A protein and the small-molecule ligand that binds it are described below.
Small molecule (SMILES): O=P(O)(O)OC[C@H]1O[C@](O)(COP(=O)(O)O)[C@@H](O)[C@@H]1O

Sequence of chain 1.B:
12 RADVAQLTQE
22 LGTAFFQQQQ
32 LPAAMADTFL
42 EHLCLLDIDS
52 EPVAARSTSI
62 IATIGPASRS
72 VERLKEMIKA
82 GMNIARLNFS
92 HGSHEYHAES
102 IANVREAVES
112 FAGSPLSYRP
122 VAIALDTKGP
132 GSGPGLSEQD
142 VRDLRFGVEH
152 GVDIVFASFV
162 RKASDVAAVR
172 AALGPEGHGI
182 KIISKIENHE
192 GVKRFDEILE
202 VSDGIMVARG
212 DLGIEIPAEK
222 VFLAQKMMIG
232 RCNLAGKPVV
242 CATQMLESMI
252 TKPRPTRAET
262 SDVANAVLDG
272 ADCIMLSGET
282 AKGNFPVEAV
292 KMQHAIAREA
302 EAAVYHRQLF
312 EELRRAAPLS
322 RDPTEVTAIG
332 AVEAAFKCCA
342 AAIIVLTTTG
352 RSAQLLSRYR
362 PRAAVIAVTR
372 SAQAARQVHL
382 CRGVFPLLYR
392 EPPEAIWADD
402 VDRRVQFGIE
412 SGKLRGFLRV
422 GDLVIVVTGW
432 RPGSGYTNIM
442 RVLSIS

Binding-site contacts:
Ligand atom O5P contacts residue SER435 of chain 1.B at 2.8 Å (h-bond).
Ligand atom O2 contacts residue GLY430 of chain 1.B at 3.6 Å (h-bond).
Ligand atom O5P contacts residue THR350 of chain 1.B at 2.7 Å (h-bond).
Ligand atom O6 contacts residue THR348 of chain 1.B at 3.6 Å.
Ligand atom P2 contacts residue SER353 of chain 1.B at 3.6 Å.
Ligand atom C5 contacts residue GLY434 of chain 1.B at 3.4 Å.
Ligand atom O4P contacts residue THR348 of chain 1.B at 2.6 Å (h-bond).
Ligand atom P2 contacts residue THR348 of chain 1.B at 3.5 Å.
Ligand atom O3 contacts residue ARG432 of chain 1.B at 2.8 Å (salt-bridge).
Ligand atom O5P contacts residue THR349 of chain 1.B at 3.4 Å (h-bond).
Ligand atom C6 contacts residue LEU347 of chain 1.B at 3.6 Å (hydrophobic).
Ligand atom C3 contacts residue GLY434 of chain 1.B at 3.5 Å.
Ligand atom O4P contacts residue SER353 of chain 1.B at 2.6 Å (h-bond).
Ligand atom O3P contacts residue ARG405 of chain 1.B at 3.0 Å (salt-bridge).
Ligand atom O2 contacts residue LEU347 of chain 1.B at 3.5 Å.
Ligand atom O5 contacts residue LEU347 of chain 1.B at 3.8 Å.
Ligand atom O4 contacts residue GLY436 of chain 1.B at 3.8 Å.
Ligand atom O1P contacts residue ARG405 of chain 1.B at 2.6 Å (salt-bridge).
Ligand atom O3 contacts residue TRP398 of chain 1.B at 3.7 Å.
Ligand atom O6P contacts residue SER353 of chain 1.B at 3.6 Å (h-bond).
Ligand atom O1 contacts residue GLY434 of chain 1.B at 3.7 Å.
Ligand atom P2 contacts residue SER435 of chain 1.B at 3.5 Å.
Ligand atom O4 contacts residue GLY434 of chain 1.B at 2.5 Å (h-bond).
Ligand atom O2P contacts residue GLY434 of chain 1.B at 2.9 Å (h-bond).
Ligand atom P2 contacts residue THR349 of chain 1.B at 3.7 Å.
Ligand atom O5P contacts residue THR348 of chain 1.B at 3.7 Å.
Ligand atom O4P contacts residue ARG352 of chain 1.B at 3.8 Å.
Ligand atom C6 contacts residue THR438 of chain 1.B at 3.5 Å.
Ligand atom O6P contacts residue GLY436 of chain 1.B at 2.8 Å (h-bond).
Ligand atom O3 contacts residue GLY430 of chain 1.B at 3.2 Å.
Ligand atom O6 contacts residue THR349 of chain 1.B at 3.1 Å (h-bond).
Ligand atom C6 contacts residue SER353 of chain 1.B at 3.7 Å.
Ligand atom O4 contacts residue TYR437 of chain 1.B at 2.9 Å (h-bond).
Ligand atom O4 contacts residue THR438 of chain 1.B at 3.5 Å (h-bond).
Ligand atom O3P contacts residue TRP398 of chain 1.B at 2.7 Å (h-bond).
Ligand atom O6P contacts residue SER435 of chain 1.B at 3.2 Å (h-bond).
Ligand atom C3 contacts residue ARG432 of chain 1.B at 3.3 Å.
Ligand atom C4 contacts residue GLY434 of chain 1.B at 3.3 Å.
Ligand atom O2P contacts residue PRO433 of chain 1.B at 3.8 Å.
Ligand atom P1 contacts residue ARG405 of chain 1.B at 3.6 Å.